Sequence of chain 48.D:
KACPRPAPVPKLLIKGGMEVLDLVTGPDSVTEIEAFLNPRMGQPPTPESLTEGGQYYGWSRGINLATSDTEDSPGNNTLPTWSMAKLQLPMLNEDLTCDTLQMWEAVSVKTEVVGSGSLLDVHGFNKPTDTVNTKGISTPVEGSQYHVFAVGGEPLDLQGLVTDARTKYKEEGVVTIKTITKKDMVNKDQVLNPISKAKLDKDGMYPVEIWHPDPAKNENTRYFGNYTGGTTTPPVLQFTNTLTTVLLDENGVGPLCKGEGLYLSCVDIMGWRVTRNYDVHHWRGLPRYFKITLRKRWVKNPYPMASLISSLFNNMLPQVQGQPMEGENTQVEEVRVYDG

Sequence of chain 48.C:
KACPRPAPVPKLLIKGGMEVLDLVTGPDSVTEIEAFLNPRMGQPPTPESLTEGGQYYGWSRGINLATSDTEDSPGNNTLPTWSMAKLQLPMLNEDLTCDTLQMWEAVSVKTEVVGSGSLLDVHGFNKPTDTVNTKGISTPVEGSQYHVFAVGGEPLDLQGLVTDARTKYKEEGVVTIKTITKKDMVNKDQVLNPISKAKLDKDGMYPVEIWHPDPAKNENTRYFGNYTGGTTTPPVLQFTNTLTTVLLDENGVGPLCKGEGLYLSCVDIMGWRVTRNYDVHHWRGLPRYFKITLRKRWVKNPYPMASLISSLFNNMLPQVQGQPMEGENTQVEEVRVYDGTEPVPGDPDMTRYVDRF

Binding-site contacts:
Ligand atom O8 contacts residue ARG77 of chain 48.C at 3.5 Å (salt-bridge).
Ligand atom C8 contacts residue ARG77 of chain 48.C at 4.4 Å.
Ligand atom O10 contacts residue ASN293 of chain 48.C at 4.5 Å.
Ligand atom C10 contacts residue TYR72 of chain 48.C at 4.0 Å (hydrophobic).
Ligand atom C1 contacts residue ARG77 of chain 48.C at 3.4 Å.
Ligand atom O8 contacts residue TYR72 of chain 48.C at 4.0 Å.
Ligand atom O6 contacts residue ASN93 of chain 48.C at 4.3 Å.
Ligand atom C1 contacts residue TYR72 of chain 48.C at 4.3 Å (hydrophobic).
Ligand atom C6 contacts residue TYR72 of chain 48.C at 3.7 Å (hydrophobic).
Ligand atom O1B contacts residue ARG77 of chain 48.C at 3.1 Å (salt-bridge).
Ligand atom C1 contacts residue GLY78 of chain 48.C at 4.0 Å.
Ligand atom C2 contacts residue GLY78 of chain 48.C at 4.0 Å.
Ligand atom C6 contacts residue ASN93 of chain 48.C at 3.9 Å.
Ligand atom C4 contacts residue HIS298 of chain 48.C at 3.9 Å.
Ligand atom C4 contacts residue GLY78 of chain 48.C at 3.5 Å.
Ligand atom O4 contacts residue GLY78 of chain 48.C at 3.4 Å.
Ligand atom O1A contacts residue ARG77 of chain 48.C at 2.9 Å (salt-bridge).
Ligand atom C11 contacts residue TYR72 of chain 48.C at 4.2 Å (hydrophobic).
Ligand atom C11 contacts residue ASP85 of chain 48.D at 4.0 Å.
Ligand atom C3 contacts residue GLY78 of chain 48.C at 4.1 Å.
Ligand atom O1A contacts residue GLY78 of chain 48.C at 3.1 Å (h-bond).
Ligand atom O4 contacts residue THR291 of chain 48.C at 3.9 Å.
Ligand atom O4 contacts residue ASN80 of chain 48.C at 4.4 Å.
Ligand atom O4 contacts residue ILE79 of chain 48.C at 3.9 Å.
Ligand atom C4 contacts residue TYR72 of chain 48.C at 3.5 Å (hydrophobic).
Ligand atom C3 contacts residue GLY78 of chain 48.C at 3.8 Å.
Ligand atom C3 contacts residue HIS298 of chain 48.C at 4.0 Å.
Ligand atom O4 contacts residue TYR72 of chain 48.C at 4.0 Å.
Ligand atom O4 contacts residue HIS298 of chain 48.C at 3.1 Å (h-bond).
Ligand atom O3 contacts residue GLY78 of chain 48.C at 3.5 Å.
Ligand atom O1B contacts residue TYR72 of chain 48.C at 4.2 Å.
Ligand atom C7 contacts residue TYR72 of chain 48.C at 4.3 Å (hydrophobic).
Ligand atom O1B contacts residue SER89 of chain 48.C at 4.4 Å.
Ligand atom C3 contacts residue ARG77 of chain 48.C at 4.3 Å.
Ligand atom C5 contacts residue TYR72 of chain 48.C at 3.5 Å (hydrophobic).
Ligand atom N5 contacts residue TYR72 of chain 48.C at 2.9 Å (h-bond).
Ligand atom O1A contacts residue TYR72 of chain 48.C at 4.0 Å.

A protein and the small-molecule ligand that binds it are described below.
Small molecule (SMILES): CC(=O)N[C@@H]1[C@@H](O[C@@H]2O[C@H](CO)[C@H](O)[C@H](O[C@]3(C(=O)O)C[C@H](O)[C@@H](NC(C)=O)[C@H]([C@H](O)[C@H](O)CO)O3)[C@H]2O)[C@H](O)[C@@H](CO[C@]2(C(=O)O)C[C@H](O)[C@@H](NC(C)=O)[C@H]([C@H](O)[C@H](O)CO)O2)O[C@H]1O